This small molecule binds to this protein.
Small molecule (SMILES): NCC(=O)NCC(=O)N1CCC[C@H]1C(=O)N1CCC[C@H]1C(=O)NCC(=O)NCC(=O)N1CCC[C@H]1C=O

Sequence of chain 1.B:
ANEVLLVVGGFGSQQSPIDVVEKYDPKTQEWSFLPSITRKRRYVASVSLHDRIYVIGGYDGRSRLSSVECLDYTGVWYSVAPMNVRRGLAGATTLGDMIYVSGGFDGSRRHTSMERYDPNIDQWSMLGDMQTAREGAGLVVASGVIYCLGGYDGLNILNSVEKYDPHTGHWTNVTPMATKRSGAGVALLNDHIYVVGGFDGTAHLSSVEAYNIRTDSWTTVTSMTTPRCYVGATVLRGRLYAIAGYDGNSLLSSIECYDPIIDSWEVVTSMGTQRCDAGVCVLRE

Binding-site contacts:
Ligand atom CA contacts residue TYR262 of chain 1.B at 4.1 Å (hydrophobic).
Ligand atom N contacts residue TYR262 of chain 1.B at 4.0 Å.
Ligand atom CB contacts residue TYR246 of chain 1.B at 3.6 Å (hydrophobic).
Ligand atom CG contacts residue GLU151 of chain 1.B at 4.2 Å.
Ligand atom CG contacts residue LEU105 of chain 1.B at 4.0 Å (hydrophobic).
Ligand atom CA contacts residue PHE215 of chain 1.B at 3.7 Å (hydrophobic).
Ligand atom CD contacts residue TYR246 of chain 1.B at 4.0 Å (hydrophobic).
Ligand atom CA contacts residue HIS220 of chain 1.B at 3.6 Å.
Ligand atom C contacts residue HIS220 of chain 1.B at 4.2 Å.
Ligand atom N contacts residue TYR262 of chain 1.B at 3.9 Å.
Ligand atom CG contacts residue ILE173 of chain 1.B at 3.3 Å (hydrophobic).
Ligand atom CG contacts residue TYR168 of chain 1.B at 3.9 Å (hydrophobic).
Ligand atom CB contacts residue PHE23 of chain 1.B at 3.9 Å (hydrophobic).
Ligand atom N contacts residue PHE215 of chain 1.B at 3.3 Å.
Ligand atom N contacts residue HIS220 of chain 1.B at 4.1 Å.
Ligand atom CB contacts residue PHE215 of chain 1.B at 3.4 Å (hydrophobic).
Ligand atom CG contacts residue PHE23 of chain 1.B at 3.4 Å (hydrophobic).
Ligand atom CD contacts residue TYR168 of chain 1.B at 3.7 Å (hydrophobic).
Ligand atom C contacts residue TYR262 of chain 1.B at 3.8 Å (hydrophobic).
Ligand atom N contacts residue TYR246 of chain 1.B at 3.8 Å.
Ligand atom O contacts residue TYR55 of chain 1.B at 4.2 Å.
Ligand atom CA contacts residue TYR55 of chain 1.B at 4.2 Å (hydrophobic).
Ligand atom C contacts residue TYR246 of chain 1.B at 3.6 Å (hydrophobic).
Ligand atom CB contacts residue ILE173 of chain 1.B at 3.7 Å (hydrophobic).
Ligand atom CG contacts residue ARG54 of chain 1.B at 3.9 Å.
Ligand atom N contacts residue TYR246 of chain 1.B at 3.9 Å.
Ligand atom CB contacts residue GLU151 of chain 1.B at 3.3 Å.
Ligand atom CD contacts residue CYS292 of chain 1.B at 3.9 Å (hydrophobic).
Ligand atom CA contacts residue TYR246 of chain 1.B at 4.1 Å (hydrophobic).
Ligand atom O contacts residue TYR262 of chain 1.B at 4.0 Å.
Ligand atom CA contacts residue TYR246 of chain 1.B at 4.1 Å (hydrophobic).
Ligand atom CD contacts residue TYR55 of chain 1.B at 3.5 Å (hydrophobic).
Ligand atom CD contacts residue ARG54 of chain 1.B at 4.1 Å.
Ligand atom O contacts residue PHE215 of chain 1.B at 3.5 Å.
Ligand atom C contacts residue PHE215 of chain 1.B at 3.3 Å (hydrophobic).
Ligand atom CG contacts residue TYR246 of chain 1.B at 3.3 Å (hydrophobic).
Ligand atom CG contacts residue PHE215 of chain 1.B at 4.2 Å (hydrophobic).
Ligand atom O contacts residue TYR246 of chain 1.B at 2.6 Å (h-bond).
Ligand atom CA contacts residue TYR262 of chain 1.B at 4.2 Å (hydrophobic).
Ligand atom CA contacts residue PHE215 of chain 1.B at 3.9 Å (hydrophobic).